A small-molecule ligand and the protein it binds are described below.
Small molecule (SMILES): C/C=C/C[C@@H](C)[C@@H](O)[C@H]1C(=O)N[C@@H](CC)C(=O)N(C)[C@H](Cc2ccc(C(=O)O)cc2)C(=O)N(C)[C@@H](CC(C)C)C(=O)N[C@@H](C(C)C)C(=O)N(C)[C@@H](CC(C)C)C(=O)N[C@@H](C)C(=O)N[C@H](C)C(=O)N(C)[C@@H](CC(C)C)C(=O)N(C)[C@@H](CC(C)C)C(=O)N(C)[C@@H](C(C)C)C(=O)N1C

Sequence of chain 1.A:
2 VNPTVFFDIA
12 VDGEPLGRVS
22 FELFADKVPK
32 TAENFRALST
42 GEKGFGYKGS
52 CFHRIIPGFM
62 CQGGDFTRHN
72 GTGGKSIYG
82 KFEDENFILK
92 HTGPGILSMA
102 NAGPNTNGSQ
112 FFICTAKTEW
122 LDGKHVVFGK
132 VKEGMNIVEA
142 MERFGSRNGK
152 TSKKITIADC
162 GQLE

Binding-site contacts:
Ligand atom O contacts residue HIS126 of chain 1.A at 3.4 Å.
Ligand atom CA contacts residue GLY72 of chain 1.A at 3.5 Å.
Ligand atom CB contacts residue GLN111 of chain 1.A at 3.7 Å.
Ligand atom CD1 contacts residue THR73 of chain 1.A at 3.9 Å.
Ligand atom O contacts residue ASN102 of chain 1.A at 3.5 Å (h-bond).
Ligand atom CG contacts residue ASN102 of chain 1.A at 3.8 Å.
Ligand atom CG contacts residue ALA101 of chain 1.A at 3.7 Å (hydrophobic).
Ligand atom CB contacts residue PHE60 of chain 1.A at 3.6 Å (hydrophobic).
Ligand atom CG1 contacts residue PHE113 of chain 1.A at 3.8 Å (hydrophobic).
Ligand atom N contacts residue GLY72 of chain 1.A at 3.5 Å (h-bond).
Ligand atom CB contacts residue PHE113 of chain 1.A at 3.7 Å (hydrophobic).
Ligand atom CAA contacts residue GLY72 of chain 1.A at 3.3 Å.
Ligand atom O contacts residue ALA101 of chain 1.A at 3.5 Å.
Ligand atom O contacts residue ARG55 of chain 1.A at 3.0 Å (salt-bridge).
Ligand atom CD1 contacts residue TRP121 of chain 1.A at 3.7 Å (hydrophobic).
Ligand atom CG2 contacts residue GLN63 of chain 1.A at 3.4 Å.
Ligand atom CA contacts residue PHE60 of chain 1.A at 3.8 Å (hydrophobic).
Ligand atom CA contacts residue ASN102 of chain 1.A at 3.1 Å.
Ligand atom O contacts residue TRP121 of chain 1.A at 2.8 Å (h-bond).
Ligand atom O contacts residue ALA103 of chain 1.A at 3.6 Å.
Ligand atom O contacts residue PHE60 of chain 1.A at 3.1 Å.
Ligand atom C contacts residue PHE60 of chain 1.A at 3.4 Å (hydrophobic).
Ligand atom O contacts residue GLN63 of chain 1.A at 3.1 Å (h-bond).
Ligand atom CN contacts residue LEU122 of chain 1.A at 3.7 Å (hydrophobic).
Ligand atom CN contacts residue HIS126 of chain 1.A at 3.3 Å.
Ligand atom CD1 contacts residue ASN102 of chain 1.A at 3.4 Å.
Ligand atom CG2 contacts residue ALA101 of chain 1.A at 3.6 Å (hydrophobic).
Ligand atom CB contacts residue ASN102 of chain 1.A at 3.5 Å.
Ligand atom N contacts residue ASN102 of chain 1.A at 3.0 Å (h-bond).
Ligand atom CG2 contacts residue PHE113 of chain 1.A at 3.4 Å (hydrophobic).
Ligand atom CG contacts residue GLN111 of chain 1.A at 3.5 Å.
Ligand atom C contacts residue GLY72 of chain 1.A at 3.6 Å.
Ligand atom N contacts residue PHE60 of chain 1.A at 3.8 Å.
Ligand atom CH contacts residue GLY104 of chain 1.A at 3.9 Å.
Ligand atom CH contacts residue ALA103 of chain 1.A at 3.4 Å (hydrophobic).
Ligand atom CG1 contacts residue PHE60 of chain 1.A at 3.6 Å (hydrophobic).
Ligand atom CN contacts residue ARG55 of chain 1.A at 3.4 Å.
Ligand atom CB contacts residue TRP121 of chain 1.A at 3.7 Å (hydrophobic).
Ligand atom CN contacts residue ARG55 of chain 1.A at 3.6 Å.
Ligand atom C contacts residue ASN102 of chain 1.A at 3.5 Å.